This protein binds this small molecule.
Small molecule (SMILES): CC(=O)N[C@H]1[C@H](O[C@H]2[C@H](O)[C@@H](NC(C)=O)CO[C@@H]2CO)O[C@H](CO)[C@@H](O[C@@H]2O[C@H](CO)[C@@H](O)[C@H](O)[C@@H]2O)[C@@H]1O

Binding-site contacts:
Ligand atom C8 contacts residue LYS204 of chain 1.A at 3.6 Å.
Ligand atom C5 contacts residue ASN271 of chain 1.A at 3.6 Å.
Ligand atom C8 contacts residue PHE445 of chain 1.A at 3.5 Å (hydrophobic).
Ligand atom C4 contacts residue ASN444 of chain 1.A at 4.0 Å.
Ligand atom C1 contacts residue HIS442 of chain 1.A at 3.9 Å.
Ligand atom O5 contacts residue ASN271 of chain 1.A at 2.3 Å (h-bond).
Ligand atom O7 contacts residue TYR446 of chain 1.A at 3.9 Å.
Ligand atom N2 contacts residue ASP230 of chain 1.A at 2.9 Å (salt-bridge).
Ligand atom C7 contacts residue LYS204 of chain 1.A at 3.4 Å.
Ligand atom O5 contacts residue ASP295 of chain 1.A at 3.9 Å.
Ligand atom C3 contacts residue ASP230 of chain 1.A at 3.7 Å.
Ligand atom C1 contacts residue ASP230 of chain 1.A at 3.7 Å.
Ligand atom C8 contacts residue LEU228 of chain 1.A at 3.8 Å (hydrophobic).
Ligand atom C2 contacts residue ASP230 of chain 1.A at 3.5 Å.
Ligand atom O7 contacts residue LEU228 of chain 1.A at 3.4 Å.
Ligand atom C6 contacts residue SER443 of chain 1.A at 3.5 Å.
Ligand atom C2 contacts residue ASN271 of chain 1.A at 2.5 Å.
Ligand atom O4 contacts residue LEU228 of chain 1.A at 3.9 Å.
Ligand atom C2 contacts residue HIS442 of chain 1.A at 3.5 Å.
Ligand atom O7 contacts residue LYS204 of chain 1.A at 2.5 Å (salt-bridge).
Ligand atom N2 contacts residue LEU228 of chain 1.A at 3.9 Å.
Ligand atom O7 contacts residue ASN444 of chain 1.A at 3.2 Å (h-bond).
Ligand atom C2 contacts residue ASN444 of chain 1.A at 3.7 Å.
Ligand atom O7 contacts residue PHE445 of chain 1.A at 2.9 Å (h-bond).
Ligand atom C7 contacts residue PHE445 of chain 1.A at 3.8 Å (hydrophobic).
Ligand atom N2 contacts residue ASN271 of chain 1.A at 3.0 Å (h-bond).
Ligand atom O4 contacts residue PHE206 of chain 1.A at 3.7 Å.
Ligand atom C6 contacts residue LEU228 of chain 1.A at 3.9 Å (hydrophobic).
Ligand atom C7 contacts residue ASN271 of chain 1.A at 3.8 Å.
Ligand atom C8 contacts residue TYR269 of chain 1.A at 3.5 Å (hydrophobic).
Ligand atom C6 contacts residue HIS442 of chain 1.A at 3.4 Å.
Ligand atom C8 contacts residue SER232 of chain 1.A at 3.6 Å.
Ligand atom C7 contacts residue LEU228 of chain 1.A at 3.5 Å (hydrophobic).
Ligand atom C7 contacts residue ASP230 of chain 1.A at 3.9 Å.
Ligand atom O6 contacts residue HIS442 of chain 1.A at 3.5 Å (h-bond).
Ligand atom N2 contacts residue SER232 of chain 1.A at 3.9 Å.
Ligand atom C6 contacts residue ASN444 of chain 1.A at 3.9 Å.
Ligand atom C8 contacts residue SER208 of chain 1.A at 3.4 Å.
Ligand atom C1 contacts residue ASN271 of chain 1.A at 1.4 Å.
Ligand atom C3 contacts residue ASN271 of chain 1.A at 3.8 Å.

Sequence of chain 1.A:
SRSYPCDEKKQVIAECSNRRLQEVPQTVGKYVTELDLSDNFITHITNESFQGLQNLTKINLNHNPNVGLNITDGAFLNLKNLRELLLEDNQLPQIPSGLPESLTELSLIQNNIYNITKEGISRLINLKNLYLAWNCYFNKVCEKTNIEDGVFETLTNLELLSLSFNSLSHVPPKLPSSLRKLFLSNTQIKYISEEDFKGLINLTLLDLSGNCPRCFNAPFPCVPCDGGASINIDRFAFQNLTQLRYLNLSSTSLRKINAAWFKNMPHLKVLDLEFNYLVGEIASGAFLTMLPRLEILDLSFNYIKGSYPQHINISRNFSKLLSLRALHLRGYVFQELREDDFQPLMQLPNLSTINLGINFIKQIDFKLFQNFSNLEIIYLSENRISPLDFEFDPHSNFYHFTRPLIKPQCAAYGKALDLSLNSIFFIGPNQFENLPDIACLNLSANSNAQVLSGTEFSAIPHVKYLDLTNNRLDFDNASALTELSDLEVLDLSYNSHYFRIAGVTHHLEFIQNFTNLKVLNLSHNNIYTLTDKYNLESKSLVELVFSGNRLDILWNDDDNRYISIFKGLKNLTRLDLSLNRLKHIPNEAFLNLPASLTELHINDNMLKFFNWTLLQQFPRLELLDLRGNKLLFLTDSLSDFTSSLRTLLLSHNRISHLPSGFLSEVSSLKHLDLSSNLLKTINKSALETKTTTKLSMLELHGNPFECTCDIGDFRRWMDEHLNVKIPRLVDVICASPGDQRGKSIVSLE